Binding-site contacts:
Ligand atom C6 contacts residue GLU93 of chain 1.C at 3.3 Å.
Ligand atom O4 contacts residue LYS142 of chain 1.C at 3.1 Å (salt-bridge).
Ligand atom N2 contacts residue THR74 of chain 1.C at 3.4 Å (h-bond).
Ligand atom N2 contacts residue PHE77 of chain 1.C at 3.6 Å.
Ligand atom O7 contacts residue ASN65 of chain 1.C at 3.0 Å (h-bond).
Ligand atom O3 contacts residue ASN75 of chain 1.C at 3.7 Å.
Ligand atom C5 contacts residue ASN65 of chain 1.C at 3.6 Å.
Ligand atom C4 contacts residue THR74 of chain 1.C at 3.5 Å.
Ligand atom O4 contacts residue LYS141 of chain 1.C at 3.8 Å.
Ligand atom C5 contacts residue THR74 of chain 1.C at 3.3 Å.
Ligand atom C5 contacts residue ARG63 of chain 1.C at 3.3 Å.
Ligand atom O5 contacts residue ASN65 of chain 1.C at 2.4 Å (h-bond).
Ligand atom C7 contacts residue PHE77 of chain 1.C at 3.4 Å (hydrophobic).
Ligand atom C2 contacts residue ASN75 of chain 1.C at 3.4 Å.
Ligand atom C1 contacts residue ASN65 of chain 1.C at 1.4 Å.
Ligand atom O7 contacts residue PHE77 of chain 1.C at 3.3 Å.
Ligand atom O6 contacts residue ASP69 of chain 1.C at 3.0 Å (salt-bridge).
Ligand atom O7 contacts residue ARG63 of chain 1.C at 3.2 Å (salt-bridge).
Ligand atom O6 contacts residue LYS142 of chain 1.C at 3.7 Å.
Ligand atom O4 contacts residue ARG63 of chain 1.C at 3.4 Å (salt-bridge).
Ligand atom O6 contacts residue GLU93 of chain 1.C at 3.5 Å (salt-bridge).
Ligand atom O6 contacts residue PRO76 of chain 1.C at 3.6 Å.
Ligand atom C6 contacts residue ARG63 of chain 1.C at 3.7 Å.
Ligand atom O3 contacts residue PHE77 of chain 1.C at 3.3 Å.
Ligand atom C7 contacts residue ASN65 of chain 1.C at 3.1 Å.
Ligand atom C8 contacts residue VAL104 of chain 1.C at 3.7 Å (hydrophobic).
Ligand atom C7 contacts residue ARG63 of chain 1.C at 3.6 Å.
Ligand atom C5 contacts residue PRO76 of chain 1.C at 3.6 Å (hydrophobic).
Ligand atom C6 contacts residue PRO76 of chain 1.C at 3.8 Å (hydrophobic).
Ligand atom O7 contacts residue ASP16 of chain 1.C at 3.6 Å.
Ligand atom O6 contacts residue GLN94 of chain 1.C at 3.5 Å (h-bond).
Ligand atom O4 contacts residue THR74 of chain 1.C at 3.2 Å (h-bond).
Ligand atom C6 contacts residue LYS142 of chain 1.C at 3.6 Å.
Ligand atom N2 contacts residue GLN14 of chain 1.C at 3.7 Å.
Ligand atom C4 contacts residue ASN75 of chain 1.C at 3.8 Å.
Ligand atom O4 contacts residue GLY140 of chain 1.C at 3.7 Å.
Ligand atom C2 contacts residue ASN65 of chain 1.C at 2.5 Å.
Ligand atom C3 contacts residue THR74 of chain 1.C at 3.4 Å.
Ligand atom N2 contacts residue ASN65 of chain 1.C at 2.9 Å (h-bond).
Ligand atom C3 contacts residue ASN65 of chain 1.C at 3.8 Å.

Sequence of chain 1.C:
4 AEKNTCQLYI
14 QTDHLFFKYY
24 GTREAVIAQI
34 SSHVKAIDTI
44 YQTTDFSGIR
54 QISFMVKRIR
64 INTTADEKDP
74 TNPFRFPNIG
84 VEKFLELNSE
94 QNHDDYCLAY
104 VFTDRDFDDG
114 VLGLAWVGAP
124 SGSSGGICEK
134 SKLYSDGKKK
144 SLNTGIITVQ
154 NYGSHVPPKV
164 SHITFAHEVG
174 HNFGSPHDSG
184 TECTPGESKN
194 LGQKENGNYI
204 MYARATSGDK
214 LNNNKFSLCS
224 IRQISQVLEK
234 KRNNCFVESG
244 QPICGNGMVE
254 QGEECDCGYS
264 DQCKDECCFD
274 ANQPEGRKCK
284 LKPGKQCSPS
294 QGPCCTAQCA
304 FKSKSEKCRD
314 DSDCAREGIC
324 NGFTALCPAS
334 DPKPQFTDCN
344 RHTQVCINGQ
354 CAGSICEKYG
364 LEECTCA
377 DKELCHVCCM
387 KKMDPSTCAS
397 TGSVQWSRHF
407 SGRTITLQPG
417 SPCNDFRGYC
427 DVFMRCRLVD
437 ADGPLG

A small-molecule ligand and the protein it binds are described below.
Small molecule (SMILES): CC(=O)N[C@H]1[C@H](O[C@H]2[C@H](O)[C@@H](NC(C)=O)CO[C@@H]2CO)O[C@H](CO)[C@@H](O[C@H]2O[C@H](CO)[C@@H](O)[C@H](O[C@H]3O[C@H](CO)[C@@H](O)[C@H](O)[C@@H]3O[C@H]3O[C@H](CO)[C@@H](O)[C@H](O)[C@@H]3O)[C@@H]2O)[C@@H]1O